The small molecule below binds the protein below.
Small molecule (SMILES): O=C[C@H](O)[C@H](O)[C@H](O)[C@H](O)CO

Sequence of chain 1.C:
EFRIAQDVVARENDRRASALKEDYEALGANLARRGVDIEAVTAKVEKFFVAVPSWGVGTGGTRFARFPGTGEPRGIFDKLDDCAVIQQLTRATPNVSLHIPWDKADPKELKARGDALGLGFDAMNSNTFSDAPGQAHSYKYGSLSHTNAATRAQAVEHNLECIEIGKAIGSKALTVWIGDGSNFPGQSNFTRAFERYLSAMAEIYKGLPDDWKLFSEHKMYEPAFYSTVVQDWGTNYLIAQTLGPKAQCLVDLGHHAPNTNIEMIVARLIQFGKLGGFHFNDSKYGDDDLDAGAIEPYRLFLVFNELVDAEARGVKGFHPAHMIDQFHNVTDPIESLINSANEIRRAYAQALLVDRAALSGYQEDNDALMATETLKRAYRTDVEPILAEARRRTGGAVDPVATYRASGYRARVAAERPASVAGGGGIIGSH

Sequence of chain 1.D:
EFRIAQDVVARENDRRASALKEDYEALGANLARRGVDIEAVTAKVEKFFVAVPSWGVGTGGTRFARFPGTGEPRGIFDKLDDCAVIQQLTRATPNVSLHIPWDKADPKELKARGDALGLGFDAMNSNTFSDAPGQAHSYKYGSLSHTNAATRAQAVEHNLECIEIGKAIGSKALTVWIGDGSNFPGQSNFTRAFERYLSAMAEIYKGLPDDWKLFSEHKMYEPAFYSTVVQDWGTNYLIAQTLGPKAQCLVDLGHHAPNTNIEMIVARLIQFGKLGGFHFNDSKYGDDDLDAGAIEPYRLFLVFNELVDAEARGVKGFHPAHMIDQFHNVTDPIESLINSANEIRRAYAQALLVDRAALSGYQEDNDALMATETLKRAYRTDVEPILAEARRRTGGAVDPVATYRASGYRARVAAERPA

Binding-site contacts:
Ligand atom O6 contacts residue PHE329 of chain 1.C at 3.5 Å.
Ligand atom C3 contacts residue GLU219 of chain 1.C at 3.4 Å.
Ligand atom O4 contacts residue TRP179 of chain 1.C at 3.6 Å.
Ligand atom O1 contacts residue ASP289 of chain 1.C at 3.3 Å (salt-bridge).
Ligand atom O2 contacts residue ASP327 of chain 1.C at 2.7 Å (salt-bridge).
Ligand atom O2 contacts residue ASP254 of chain 1.C at 3.2 Å (salt-bridge).
Ligand atom C1 contacts residue TRP179 of chain 1.C at 3.4 Å (hydrophobic).
Ligand atom O1 contacts residue PHE66 of chain 1.D at 3.3 Å.
Ligand atom O2 contacts residue MN1 of chain 1.L at 2.2 Å.
Ligand atom O5 contacts residue MN1 of chain 1.L at 3.8 Å.
Ligand atom C3 contacts residue ASP327 of chain 1.C at 3.8 Å.
Ligand atom O3 contacts residue GLU219 of chain 1.C at 2.8 Å (salt-bridge).
Ligand atom O3 contacts residue ASP327 of chain 1.C at 3.0 Å (salt-bridge).
Ligand atom C2 contacts residue HIS257 of chain 1.C at 3.3 Å.
Ligand atom C3 contacts residue TRP179 of chain 1.C at 3.6 Å (hydrophobic).
Ligand atom O1 contacts residue MN1 of chain 1.L at 2.2 Å.
Ligand atom C2 contacts residue MN1 of chain 1.K at 3.1 Å.
Ligand atom O3 contacts residue HIS281 of chain 1.C at 3.2 Å.
Ligand atom C2 contacts residue GLU219 of chain 1.C at 3.5 Å.
Ligand atom C6 contacts residue TRP57 of chain 1.C at 3.8 Å (hydrophobic).
Ligand atom C4 contacts residue TRP179 of chain 1.C at 3.6 Å (hydrophobic).
Ligand atom C3 contacts residue MN1 of chain 1.K at 3.3 Å.
Ligand atom O2 contacts residue GLU219 of chain 1.C at 3.3 Å (salt-bridge).
Ligand atom O1 contacts residue LYS221 of chain 1.C at 2.8 Å (salt-bridge).
Ligand atom O1 contacts residue TRP179 of chain 1.C at 3.6 Å.
Ligand atom O5 contacts residue PHE329 of chain 1.C at 3.9 Å.
Ligand atom C5 contacts residue ASP327 of chain 1.C at 3.3 Å.
Ligand atom O4 contacts residue HIS101 of chain 1.C at 3.1 Å (h-bond).
Ligand atom O1 contacts residue HIS257 of chain 1.C at 3.5 Å (h-bond).
Ligand atom C1 contacts residue MN1 of chain 1.L at 2.8 Å.
Ligand atom O2 contacts residue MN1 of chain 1.K at 2.2 Å.
Ligand atom O5 contacts residue MN1 of chain 1.K at 3.9 Å.
Ligand atom O5 contacts residue ASP327 of chain 1.C at 2.8 Å (salt-bridge).
Ligand atom C2 contacts residue ASP327 of chain 1.C at 3.8 Å.
Ligand atom C1 contacts residue PHE66 of chain 1.D at 3.8 Å (hydrophobic).
Ligand atom C2 contacts residue TRP179 of chain 1.C at 3.6 Å (hydrophobic).
Ligand atom O6 contacts residue PHE66 of chain 1.D at 3.6 Å.
Ligand atom C2 contacts residue MN1 of chain 1.L at 2.9 Å.
Ligand atom O2 contacts residue HIS257 of chain 1.C at 3.1 Å (h-bond).
Ligand atom O3 contacts residue MN1 of chain 1.K at 2.4 Å.